Sequence of chain 1.A:
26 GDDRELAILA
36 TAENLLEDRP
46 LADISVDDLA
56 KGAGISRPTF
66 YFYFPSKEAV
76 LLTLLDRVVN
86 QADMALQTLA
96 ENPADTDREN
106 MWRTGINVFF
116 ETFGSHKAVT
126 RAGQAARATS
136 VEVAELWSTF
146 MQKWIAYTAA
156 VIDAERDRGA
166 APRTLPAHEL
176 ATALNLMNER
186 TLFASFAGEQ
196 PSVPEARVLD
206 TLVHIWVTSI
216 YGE

Binding-site contacts:
Ligand atom C21 contacts residue THR153 of chain 1.A at 3.2 Å.
Ligand atom S22 contacts residue THR153 of chain 1.A at 3.3 Å (h-bond).
Ligand atom S22 contacts residue ASN180 of chain 1.A at 3.4 Å (h-bond).
Ligand atom C12 contacts residue TRP211 of chain 1.A at 3.5 Å (hydrophobic).
Ligand atom F07 contacts residue LEU187 of chain 1.A at 3.0 Å.
Ligand atom C10 contacts residue PHE114 of chain 1.A at 3.4 Å (hydrophobic).
Ligand atom N11 contacts residue ASN183 of chain 1.A at 3.3 Å (h-bond).
Ligand atom C19 contacts residue MET106 of chain 1.A at 3.4 Å (hydrophobic).
Ligand atom N20 contacts residue TRP107 of chain 1.A at 3.5 Å.
Ligand atom C06 contacts residue PHE118 of chain 1.A at 3.7 Å (hydrophobic).
Ligand atom N20 contacts residue GLY110 of chain 1.A at 3.2 Å.
Ligand atom C04 contacts residue GLU184 of chain 1.A at 3.8 Å.
Ligand atom C16 contacts residue TYR152 of chain 1.A at 3.2 Å (hydrophobic).
Ligand atom N11 contacts residue TRP211 of chain 1.A at 3.7 Å.
Ligand atom C06 contacts residue PHE188 of chain 1.A at 3.5 Å (hydrophobic).
Ligand atom C09 contacts residue PHE114 of chain 1.A at 3.5 Å (hydrophobic).
Ligand atom F07 contacts residue PHE188 of chain 1.A at 3.2 Å.
Ligand atom C18 contacts residue TRP107 of chain 1.A at 3.7 Å (hydrophobic).
Ligand atom C02 contacts residue MET146 of chain 1.A at 3.3 Å (hydrophobic).
Ligand atom C15 contacts residue TRP107 of chain 1.A at 3.7 Å (hydrophobic).
Ligand atom C01 contacts residue TRP142 of chain 1.A at 3.2 Å (hydrophobic).
Ligand atom C19 contacts residue GLY110 of chain 1.A at 3.4 Å.
Ligand atom C17 contacts residue TYR152 of chain 1.A at 3.4 Å (hydrophobic).
Ligand atom C09 contacts residue ASN180 of chain 1.A at 3.1 Å.
Ligand atom N13 contacts residue TRP211 of chain 1.A at 3.7 Å.
Ligand atom C10 contacts residue ASN180 of chain 1.A at 3.8 Å.
Ligand atom C04 contacts residue ASN183 of chain 1.A at 3.8 Å.
Ligand atom F07 contacts residue ASN183 of chain 1.A at 3.8 Å.
Ligand atom C12 contacts residue PHE114 of chain 1.A at 3.6 Å (hydrophobic).
Ligand atom C06 contacts residue TRP142 of chain 1.A at 3.4 Å (hydrophobic).
Ligand atom C16 contacts residue TRP107 of chain 1.A at 3.6 Å (hydrophobic).
Ligand atom C17 contacts residue TRP107 of chain 1.A at 3.7 Å (hydrophobic).
Ligand atom C01 contacts residue MET146 of chain 1.A at 3.6 Å (hydrophobic).
Ligand atom C02 contacts residue TRP149 of chain 1.A at 3.5 Å (hydrophobic).
Ligand atom O08 contacts residue ASN180 of chain 1.A at 3.1 Å (h-bond).
Ligand atom C19 contacts residue TRP107 of chain 1.A at 3.5 Å (hydrophobic).
Ligand atom C01 contacts residue TRP149 of chain 1.A at 3.5 Å (hydrophobic).
Ligand atom O23 contacts residue ASN183 of chain 1.A at 2.5 Å (h-bond).
Ligand atom N11 contacts residue PHE114 of chain 1.A at 3.6 Å.
Ligand atom C10 contacts residue ASN183 of chain 1.A at 3.2 Å.

The small molecule below binds the protein below.
Small molecule (SMILES): O=C(COc1cccc(F)c1)Nc1nc(-c2ccccn2)cs1